The protein below binds the small molecule below.
Small molecule (SMILES): CC(=O)N[C@@H]1[C@@H](O)[C@H](O)[C@@H](CO)O[C@H]1O

Sequence of chain 1.B:
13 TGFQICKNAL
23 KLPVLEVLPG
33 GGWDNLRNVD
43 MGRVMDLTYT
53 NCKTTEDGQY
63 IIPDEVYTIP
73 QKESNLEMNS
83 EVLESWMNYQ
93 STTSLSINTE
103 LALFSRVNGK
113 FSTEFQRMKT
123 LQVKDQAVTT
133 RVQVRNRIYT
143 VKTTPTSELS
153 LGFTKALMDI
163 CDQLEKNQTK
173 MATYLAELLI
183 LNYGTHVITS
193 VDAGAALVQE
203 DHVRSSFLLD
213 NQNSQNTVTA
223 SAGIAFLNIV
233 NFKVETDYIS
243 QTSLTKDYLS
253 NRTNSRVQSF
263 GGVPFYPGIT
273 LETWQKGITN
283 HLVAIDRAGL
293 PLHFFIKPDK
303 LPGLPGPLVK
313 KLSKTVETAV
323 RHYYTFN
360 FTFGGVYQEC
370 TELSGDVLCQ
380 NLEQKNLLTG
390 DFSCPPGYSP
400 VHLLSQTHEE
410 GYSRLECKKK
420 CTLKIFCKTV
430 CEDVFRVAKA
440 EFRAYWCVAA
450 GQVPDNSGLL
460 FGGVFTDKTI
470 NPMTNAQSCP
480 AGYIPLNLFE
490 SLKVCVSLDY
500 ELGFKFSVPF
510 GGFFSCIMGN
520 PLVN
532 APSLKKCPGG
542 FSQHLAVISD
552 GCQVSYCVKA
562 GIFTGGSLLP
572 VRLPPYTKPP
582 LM

Binding-site contacts:
Ligand atom O7 contacts residue ASN253 of chain 1.B at 3.7 Å.
Ligand atom C4 contacts residue ASN253 of chain 1.B at 4.2 Å.
Ligand atom C1 contacts residue ASN253 of chain 1.B at 1.4 Å.
Ligand atom C2 contacts residue ASN253 of chain 1.B at 2.5 Å.
Ligand atom C3 contacts residue ASN253 of chain 1.B at 3.8 Å.
Ligand atom O5 contacts residue ASN253 of chain 1.B at 2.4 Å (h-bond).
Ligand atom C8 contacts residue VAL205 of chain 1.B at 3.7 Å (hydrophobic).
Ligand atom C1 contacts residue SER207 of chain 1.B at 4.2 Å.
Ligand atom C7 contacts residue ASN253 of chain 1.B at 3.5 Å.
Ligand atom O3 contacts residue SER207 of chain 1.B at 3.9 Å.
Ligand atom C7 contacts residue VAL205 of chain 1.B at 4.4 Å (hydrophobic).
Ligand atom C3 contacts residue SER207 of chain 1.B at 4.1 Å.
Ligand atom N2 contacts residue VAL205 of chain 1.B at 3.9 Å.
Ligand atom C6 contacts residue LEU251 of chain 1.B at 4.0 Å (hydrophobic).
Ligand atom O6 contacts residue LEU251 of chain 1.B at 3.5 Å.
Ligand atom C5 contacts residue ASN253 of chain 1.B at 3.6 Å.
Ligand atom O3 contacts residue GLN128 of chain 1.B at 3.9 Å.
Ligand atom O5 contacts residue LEU251 of chain 1.B at 4.4 Å.
Ligand atom N2 contacts residue SER207 of chain 1.B at 3.5 Å (h-bond).
Ligand atom N2 contacts residue ASN253 of chain 1.B at 2.9 Å (h-bond).
Ligand atom C8 contacts residue THR255 of chain 1.B at 4.0 Å.
Ligand atom C2 contacts residue SER207 of chain 1.B at 3.2 Å.